Sequence of chain 1.A:
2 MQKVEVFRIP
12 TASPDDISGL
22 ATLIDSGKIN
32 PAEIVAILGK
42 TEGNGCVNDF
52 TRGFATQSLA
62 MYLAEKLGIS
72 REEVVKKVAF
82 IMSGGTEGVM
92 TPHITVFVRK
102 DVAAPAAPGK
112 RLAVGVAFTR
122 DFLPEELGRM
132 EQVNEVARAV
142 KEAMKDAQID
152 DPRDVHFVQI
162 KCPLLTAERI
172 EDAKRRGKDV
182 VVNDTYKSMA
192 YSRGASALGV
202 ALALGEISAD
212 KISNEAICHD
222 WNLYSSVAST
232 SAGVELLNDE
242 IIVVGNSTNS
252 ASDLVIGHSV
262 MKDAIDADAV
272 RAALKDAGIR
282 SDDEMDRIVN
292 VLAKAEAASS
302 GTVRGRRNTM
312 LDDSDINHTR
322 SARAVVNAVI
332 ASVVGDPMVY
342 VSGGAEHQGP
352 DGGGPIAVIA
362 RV

Binding-site contacts:
Ligand atom C1 contacts residue ARG272 of chain 1.A at 4.2 Å.
Ligand atom C3 contacts residue ARG272 of chain 1.A at 4.4 Å.
Ligand atom O3 contacts residue LYS276 of chain 1.A at 3.9 Å.
Ligand atom O3 contacts residue LEU275 of chain 1.A at 4.0 Å.
Ligand atom O1 contacts residue ARG272 of chain 1.A at 3.4 Å.
Ligand atom O1 contacts residue ASP283 of chain 1.A at 3.0 Å (salt-bridge).
Ligand atom C3 contacts residue LEU275 of chain 1.A at 4.2 Å (hydrophobic).
Ligand atom C1 contacts residue ASP283 of chain 1.A at 3.0 Å.
Ligand atom C1 contacts residue MET286 of chain 1.A at 4.3 Å (hydrophobic).
Ligand atom C1 contacts residue SER282 of chain 1.A at 4.5 Å.
Ligand atom C2 contacts residue ASP283 of chain 1.A at 4.5 Å.
Ligand atom O3 contacts residue ILE280 of chain 1.A at 2.8 Å (h-bond).
Ligand atom O3 contacts residue SER282 of chain 1.A at 4.4 Å.
Ligand atom O3 contacts residue ARG272 of chain 1.A at 3.6 Å (salt-bridge).
Ligand atom C3 contacts residue ARG281 of chain 1.A at 4.1 Å.
Ligand atom C2 contacts residue ARG272 of chain 1.A at 3.8 Å.
Ligand atom C3 contacts residue ILE280 of chain 1.A at 3.4 Å (hydrophobic).
Ligand atom O3 contacts residue ARG281 of chain 1.A at 4.0 Å.
Ligand atom C3 contacts residue SER282 of chain 1.A at 4.0 Å.

The small molecule below binds the protein below.
Small molecule (SMILES): OCCCO